Sequence of chain 1.G:
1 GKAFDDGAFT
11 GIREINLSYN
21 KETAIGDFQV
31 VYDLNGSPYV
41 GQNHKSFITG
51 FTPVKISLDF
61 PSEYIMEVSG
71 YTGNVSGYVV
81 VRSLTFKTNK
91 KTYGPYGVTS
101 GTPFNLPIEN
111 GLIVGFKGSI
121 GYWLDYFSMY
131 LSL

Binding-site contacts:
Ligand atom C3 contacts residue TYR78 of chain 1.G at 3.8 Å (hydrophobic).
Ligand atom C6 contacts residue VAL80 of chain 1.G at 3.9 Å (hydrophobic).
Ligand atom O2 contacts residue GLY121 of chain 1.G at 3.2 Å.
Ligand atom O2 contacts residue GLY1 of chain 1.G at 3.2 Å.
Ligand atom O5 contacts residue TYR122 of chain 1.G at 3.1 Å (h-bond).
Ligand atom O4 contacts residue GLY1 of chain 1.G at 4.4 Å.
Ligand atom C5 contacts residue ASP125 of chain 1.G at 3.8 Å.
Ligand atom C4 contacts residue ASP125 of chain 1.G at 3.4 Å.
Ligand atom O6 contacts residue TRP123 of chain 1.G at 3.0 Å (h-bond).
Ligand atom C2 contacts residue GLY1 of chain 1.G at 4.1 Å.
Ligand atom O4 contacts residue TYR78 of chain 1.G at 3.2 Å.
Ligand atom C5 contacts residue TYR122 of chain 1.G at 4.1 Å (hydrophobic).
Ligand atom O2 contacts residue PHE47 of chain 1.G at 3.5 Å.
Ligand atom C5 contacts residue TYR78 of chain 1.G at 3.7 Å (hydrophobic).
Ligand atom O6 contacts residue VAL80 of chain 1.G at 4.1 Å.
Ligand atom O6 contacts residue GLY121 of chain 1.G at 3.7 Å.
Ligand atom C2 contacts residue GLY121 of chain 1.G at 4.4 Å.
Ligand atom O3 contacts residue GLY1 of chain 1.G at 2.9 Å (h-bond).
Ligand atom O1 contacts residue TYR78 of chain 1.G at 3.4 Å (h-bond).
Ligand atom C7 contacts residue TYR78 of chain 1.G at 3.6 Å (hydrophobic).
Ligand atom O6 contacts residue ASP125 of chain 1.G at 2.7 Å (salt-bridge).
Ligand atom C4 contacts residue GLY121 of chain 1.G at 4.5 Å.
Ligand atom C6 contacts residue TYR78 of chain 1.G at 3.9 Å (hydrophobic).
Ligand atom O4 contacts residue ASP125 of chain 1.G at 2.9 Å (salt-bridge).
Ligand atom C7 contacts residue TYR122 of chain 1.G at 3.9 Å (hydrophobic).
Ligand atom O2 contacts residue TYR122 of chain 1.G at 4.2 Å.
Ligand atom O5 contacts residue GLY121 of chain 1.G at 3.9 Å.
Ligand atom C1 contacts residue TYR122 of chain 1.G at 3.9 Å (hydrophobic).
Ligand atom C4 contacts residue TYR78 of chain 1.G at 3.9 Å (hydrophobic).
Ligand atom C6 contacts residue TYR122 of chain 1.G at 3.9 Å (hydrophobic).
Ligand atom C3 contacts residue GLY1 of chain 1.G at 3.8 Å.
Ligand atom C1 contacts residue GLY121 of chain 1.G at 4.4 Å.
Ligand atom O6 contacts residue TYR122 of chain 1.G at 3.2 Å (h-bond).
Ligand atom C4 contacts residue GLY1 of chain 1.G at 4.0 Å.
Ligand atom O1 contacts residue TYR122 of chain 1.G at 4.4 Å.
Ligand atom C6 contacts residue TRP123 of chain 1.G at 3.5 Å (hydrophobic).
Ligand atom C6 contacts residue ASP125 of chain 1.G at 3.1 Å.

A small-molecule ligand and the protein it binds are described below.
Small molecule (SMILES): CO[C@H]1O[C@H](CO)[C@@H](O)[C@H](O)[C@@H]1O